Sequence of chain 1.B:
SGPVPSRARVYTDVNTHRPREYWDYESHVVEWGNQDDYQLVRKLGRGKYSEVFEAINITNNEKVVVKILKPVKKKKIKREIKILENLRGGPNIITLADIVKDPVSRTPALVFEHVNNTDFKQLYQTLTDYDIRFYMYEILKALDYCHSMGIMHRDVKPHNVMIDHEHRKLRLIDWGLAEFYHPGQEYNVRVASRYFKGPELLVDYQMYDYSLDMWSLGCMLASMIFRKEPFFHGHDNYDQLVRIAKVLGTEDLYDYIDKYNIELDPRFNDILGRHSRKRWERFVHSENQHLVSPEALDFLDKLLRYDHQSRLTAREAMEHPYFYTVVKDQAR

Binding-site contacts:
Ligand atom C20 contacts residue VAL67 of chain 1.B at 3.6 Å (hydrophobic).
Ligand atom C08 contacts residue ILE109 of chain 1.B at 3.6 Å (hydrophobic).
Ligand atom C03 contacts residue MET177 of chain 1.B at 3.8 Å (hydrophobic).
Ligand atom C21 contacts residue LYS82 of chain 1.B at 3.9 Å.
Ligand atom O23 contacts residue LYS82 of chain 1.B at 2.9 Å (salt-bridge).
Ligand atom C08 contacts residue GLU128 of chain 1.B at 3.8 Å.
Ligand atom C21 contacts residue ASP189 of chain 1.B at 3.4 Å.
Ligand atom C19 contacts residue ARG61 of chain 1.B at 3.8 Å.
Ligand atom N15 contacts residue ILE188 of chain 1.B at 3.6 Å.
Ligand atom C07 contacts residue VAL80 of chain 1.B at 3.5 Å (hydrophobic).
Ligand atom C14 contacts residue ILE188 of chain 1.B at 3.7 Å (hydrophobic).
Ligand atom C13 contacts residue ILE188 of chain 1.B at 3.6 Å (hydrophobic).
Ligand atom C10 contacts residue VAL80 of chain 1.B at 3.9 Å (hydrophobic).
Ligand atom C20 contacts residue SER65 of chain 1.B at 3.6 Å.
Ligand atom C17 contacts residue MET177 of chain 1.B at 3.6 Å (hydrophobic).
Ligand atom C19 contacts residue VAL67 of chain 1.B at 3.9 Å (hydrophobic).
Ligand atom C06 contacts residue VAL130 of chain 1.B at 3.8 Å (hydrophobic).
Ligand atom C17 contacts residue ILE188 of chain 1.B at 4.0 Å (hydrophobic).
Ligand atom C18 contacts residue VAL67 of chain 1.B at 4.0 Å (hydrophobic).
Ligand atom O25 contacts residue PHE127 of chain 1.B at 3.4 Å.
Ligand atom C08 contacts residue VAL80 of chain 1.B at 3.8 Å (hydrophobic).
Ligand atom C20 contacts residue ARG61 of chain 1.B at 3.8 Å.
Ligand atom O23 contacts residue ASP189 of chain 1.B at 3.7 Å.
Ligand atom C05 contacts residue MET177 of chain 1.B at 3.8 Å (hydrophobic).
Ligand atom C06 contacts residue VAL80 of chain 1.B at 3.5 Å (hydrophobic).
Ligand atom C13 contacts residue VAL67 of chain 1.B at 3.9 Å (hydrophobic).
Ligand atom C14 contacts residue VAL67 of chain 1.B at 3.7 Å (hydrophobic).
Ligand atom C21 contacts residue SER65 of chain 1.B at 3.7 Å.
Ligand atom C18 contacts residue GLY60 of chain 1.B at 3.8 Å.
Ligand atom C09 contacts residue VAL80 of chain 1.B at 3.7 Å (hydrophobic).
Ligand atom C02 contacts residue ASN132 of chain 1.B at 4.0 Å.
Ligand atom C07 contacts residue ILE109 of chain 1.B at 4.0 Å (hydrophobic).
Ligand atom O04 contacts residue MET177 of chain 1.B at 3.4 Å (h-bond).
Ligand atom C07 contacts residue VAL130 of chain 1.B at 3.9 Å (hydrophobic).
Ligand atom C07 contacts residue GLU128 of chain 1.B at 3.5 Å.
Ligand atom C11 contacts residue ILE188 of chain 1.B at 3.5 Å (hydrophobic).
Ligand atom C12 contacts residue ILE188 of chain 1.B at 3.4 Å (hydrophobic).
Ligand atom C20 contacts residue GLY62 of chain 1.B at 3.6 Å.
Ligand atom C03 contacts residue VAL130 of chain 1.B at 3.7 Å (hydrophobic).
Ligand atom C22 contacts residue LYS82 of chain 1.B at 3.8 Å.

This small molecule binds to this protein.
Small molecule (SMILES): C=CCOc1cccc2c1-c1c(c3c(n1C(C)C)CCCC3=O)C2=O